This small molecule binds to this protein.
Small molecule (SMILES): O=C(O)CCC(=O)C(=O)O

Binding-site contacts:
Ligand atom O5 contacts residue FE21 of chain 1.B at 2.3 Å.
Ligand atom O2 contacts residue ILE305 of chain 1.A at 3.6 Å.
Ligand atom O3 contacts residue ARG258 of chain 1.A at 2.8 Å (salt-bridge).
Ligand atom C4 contacts residue VAL262 of chain 1.A at 4.2 Å (hydrophobic).
Ligand atom O2 contacts residue PHE264 of chain 1.A at 3.6 Å.
Ligand atom C1 contacts residue PHE264 of chain 1.A at 4.0 Å (hydrophobic).
Ligand atom O2 contacts residue HIS183 of chain 1.A at 3.1 Å (h-bond).
Ligand atom C5 contacts residue VAL245 of chain 1.A at 3.9 Å (hydrophobic).
Ligand atom O2 contacts residue FE21 of chain 1.B at 2.1 Å.
Ligand atom C3 contacts residue ARG162 of chain 1.A at 4.0 Å.
Ligand atom C5 contacts residue ARG258 of chain 1.A at 3.5 Å.
Ligand atom O5 contacts residue HIS183 of chain 1.A at 3.5 Å (h-bond).
Ligand atom O1 contacts residue PHE264 of chain 1.A at 3.8 Å.
Ligand atom O5 contacts residue MET180 of chain 1.A at 4.1 Å.
Ligand atom O1 contacts residue VAL262 of chain 1.A at 4.0 Å.
Ligand atom C1 contacts residue ARG162 of chain 1.A at 3.9 Å.
Ligand atom O4 contacts residue ARG258 of chain 1.A at 3.0 Å (salt-bridge).
Ligand atom O3 contacts residue SER260 of chain 1.A at 3.7 Å.
Ligand atom C1 contacts residue MET180 of chain 1.A at 4.0 Å (hydrophobic).
Ligand atom O1 contacts residue MET180 of chain 1.A at 3.9 Å.
Ligand atom C5 contacts residue LEU204 of chain 1.A at 4.2 Å (hydrophobic).
Ligand atom C2 contacts residue HIS183 of chain 1.A at 4.2 Å.
Ligand atom C4 contacts residue LEU204 of chain 1.A at 3.9 Å (hydrophobic).
Ligand atom O4 contacts residue SER260 of chain 1.A at 2.9 Å (h-bond).
Ligand atom C4 contacts residue VAL245 of chain 1.A at 3.9 Å (hydrophobic).
Ligand atom C3 contacts residue VAL262 of chain 1.A at 3.7 Å (hydrophobic).
Ligand atom O3 contacts residue ILE192 of chain 1.A at 4.1 Å.
Ligand atom C1 contacts residue FE21 of chain 1.B at 3.0 Å.
Ligand atom C2 contacts residue FE21 of chain 1.B at 3.1 Å.
Ligand atom O1 contacts residue ARG162 of chain 1.A at 2.6 Å (salt-bridge).
Ligand atom O4 contacts residue VAL245 of chain 1.A at 3.9 Å.
Ligand atom C2 contacts residue MET180 of chain 1.A at 3.7 Å (hydrophobic).
Ligand atom C3 contacts residue MET180 of chain 1.A at 3.8 Å (hydrophobic).
Ligand atom O4 contacts residue PHE164 of chain 1.A at 3.6 Å.
Ligand atom C5 contacts residue SER260 of chain 1.A at 3.7 Å.
Ligand atom C4 contacts residue ILE192 of chain 1.A at 4.1 Å (hydrophobic).
Ligand atom O2 contacts residue ASP185 of chain 1.A at 3.5 Å (salt-bridge).
Ligand atom O3 contacts residue LEU204 of chain 1.A at 3.7 Å.
Ligand atom O5 contacts residue HIS243 of chain 1.A at 3.3 Å.
Ligand atom C1 contacts residue HIS183 of chain 1.A at 4.0 Å.

Sequence of chain 1.A:
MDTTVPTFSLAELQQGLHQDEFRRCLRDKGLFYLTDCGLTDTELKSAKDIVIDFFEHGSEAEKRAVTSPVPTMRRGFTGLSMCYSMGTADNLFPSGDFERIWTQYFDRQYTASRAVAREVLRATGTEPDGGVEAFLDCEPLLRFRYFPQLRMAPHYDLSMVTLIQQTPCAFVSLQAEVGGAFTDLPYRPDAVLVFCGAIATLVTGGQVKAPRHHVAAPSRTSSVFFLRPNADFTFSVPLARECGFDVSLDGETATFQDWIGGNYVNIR